Binding-site contacts:
Ligand atom C4 contacts residue ASN169 of chain 1.A at 4.3 Å.
Ligand atom O5 contacts residue GLY173 of chain 1.A at 4.3 Å.
Ligand atom O5 contacts residue ASN169 of chain 1.A at 2.4 Å (h-bond).
Ligand atom C7 contacts residue PHE170 of chain 1.A at 3.9 Å (hydrophobic).
Ligand atom C8 contacts residue PHE179 of chain 1.A at 3.9 Å (hydrophobic).
Ligand atom O7 contacts residue PHE170 of chain 1.A at 3.7 Å.
Ligand atom C3 contacts residue ASN169 of chain 1.A at 3.9 Å.
Ligand atom C1 contacts residue PHE170 of chain 1.A at 4.1 Å (hydrophobic).
Ligand atom C8 contacts residue ASN169 of chain 1.A at 3.0 Å.
Ligand atom N2 contacts residue PHE170 of chain 1.A at 4.0 Å.
Ligand atom O7 contacts residue ASN169 of chain 1.A at 4.0 Å.
Ligand atom C1 contacts residue ASN169 of chain 1.A at 1.5 Å.
Ligand atom C2 contacts residue ASN169 of chain 1.A at 2.5 Å.
Ligand atom C7 contacts residue ASN169 of chain 1.A at 3.3 Å.
Ligand atom C8 contacts residue ARG177 of chain 1.A at 4.1 Å.
Ligand atom C2 contacts residue PHE170 of chain 1.A at 3.8 Å (hydrophobic).
Ligand atom C5 contacts residue ASN169 of chain 1.A at 3.8 Å.
Ligand atom O7 contacts residue SER171 of chain 1.A at 3.9 Å.
Ligand atom N2 contacts residue ASN169 of chain 1.A at 3.0 Å (h-bond).

A small-molecule ligand and the protein it binds are described below.
Small molecule (SMILES): CC(=O)N[C@@H]1[C@@H](O)[C@H](O)[C@@H](CO)O[C@H]1O

Sequence of chain 1.A:
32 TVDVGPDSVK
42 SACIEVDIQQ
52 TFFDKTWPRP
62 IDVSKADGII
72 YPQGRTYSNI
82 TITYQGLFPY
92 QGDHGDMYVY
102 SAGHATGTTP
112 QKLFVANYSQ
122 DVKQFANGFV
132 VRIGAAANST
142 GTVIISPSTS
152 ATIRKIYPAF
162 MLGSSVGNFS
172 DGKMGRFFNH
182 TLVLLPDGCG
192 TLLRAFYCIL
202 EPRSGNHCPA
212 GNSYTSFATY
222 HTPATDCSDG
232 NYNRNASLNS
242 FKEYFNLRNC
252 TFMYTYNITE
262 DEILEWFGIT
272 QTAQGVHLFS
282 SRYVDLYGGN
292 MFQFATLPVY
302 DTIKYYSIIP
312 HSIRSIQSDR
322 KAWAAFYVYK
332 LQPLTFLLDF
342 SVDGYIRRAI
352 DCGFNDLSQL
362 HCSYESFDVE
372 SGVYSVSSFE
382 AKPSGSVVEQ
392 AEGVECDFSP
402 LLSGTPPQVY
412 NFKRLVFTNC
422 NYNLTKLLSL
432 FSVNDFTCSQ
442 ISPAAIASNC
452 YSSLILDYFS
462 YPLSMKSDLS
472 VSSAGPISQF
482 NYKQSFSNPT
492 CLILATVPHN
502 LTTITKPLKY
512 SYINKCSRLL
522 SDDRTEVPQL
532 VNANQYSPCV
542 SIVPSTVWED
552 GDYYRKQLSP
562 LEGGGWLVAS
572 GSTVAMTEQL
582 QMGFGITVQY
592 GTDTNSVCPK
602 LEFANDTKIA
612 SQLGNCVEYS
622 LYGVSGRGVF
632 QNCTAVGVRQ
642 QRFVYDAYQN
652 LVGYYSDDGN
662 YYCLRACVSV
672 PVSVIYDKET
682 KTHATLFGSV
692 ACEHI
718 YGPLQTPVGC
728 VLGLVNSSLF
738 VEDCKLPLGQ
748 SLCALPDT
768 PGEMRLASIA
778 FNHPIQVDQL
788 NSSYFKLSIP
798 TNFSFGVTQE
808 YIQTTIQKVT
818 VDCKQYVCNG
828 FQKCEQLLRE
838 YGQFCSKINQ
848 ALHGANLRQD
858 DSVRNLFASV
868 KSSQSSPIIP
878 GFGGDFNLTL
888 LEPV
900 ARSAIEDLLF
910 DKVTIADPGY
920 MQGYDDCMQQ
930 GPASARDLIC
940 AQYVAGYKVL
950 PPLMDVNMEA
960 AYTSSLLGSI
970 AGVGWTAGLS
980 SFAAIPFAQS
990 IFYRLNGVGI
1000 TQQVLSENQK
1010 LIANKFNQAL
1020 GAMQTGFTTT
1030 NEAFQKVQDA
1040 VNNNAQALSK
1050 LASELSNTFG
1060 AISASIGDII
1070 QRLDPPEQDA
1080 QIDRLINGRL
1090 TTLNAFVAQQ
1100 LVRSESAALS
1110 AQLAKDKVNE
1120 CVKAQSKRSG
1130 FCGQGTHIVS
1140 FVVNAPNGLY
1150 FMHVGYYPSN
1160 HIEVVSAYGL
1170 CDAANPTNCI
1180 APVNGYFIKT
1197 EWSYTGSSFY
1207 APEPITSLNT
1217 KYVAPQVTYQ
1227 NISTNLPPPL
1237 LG